Sequence of chain 1.A:
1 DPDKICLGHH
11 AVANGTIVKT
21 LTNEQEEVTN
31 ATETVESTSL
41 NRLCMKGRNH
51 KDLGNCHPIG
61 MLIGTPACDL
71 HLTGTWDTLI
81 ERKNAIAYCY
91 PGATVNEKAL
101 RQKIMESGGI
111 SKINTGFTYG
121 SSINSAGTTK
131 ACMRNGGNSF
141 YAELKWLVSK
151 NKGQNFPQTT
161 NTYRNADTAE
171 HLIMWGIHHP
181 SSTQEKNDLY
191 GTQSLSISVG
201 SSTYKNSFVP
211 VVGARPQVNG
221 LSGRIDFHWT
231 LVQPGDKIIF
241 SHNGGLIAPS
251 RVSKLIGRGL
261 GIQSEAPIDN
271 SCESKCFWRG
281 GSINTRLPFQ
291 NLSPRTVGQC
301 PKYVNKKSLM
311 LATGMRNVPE

A protein and the small-molecule ligand that binds it are described below.
Small molecule (SMILES): CC(=O)N[C@@H]1[C@@H](O)[C@H](O)[C@@H](CO)O[C@H]1O

Binding-site contacts:
Ligand atom O7 contacts residue ASN30 of chain 1.A at 3.2 Å (h-bond).
Ligand atom C2 contacts residue ASN30 of chain 1.A at 2.5 Å.
Ligand atom C5 contacts residue ASN30 of chain 1.A at 3.7 Å.
Ligand atom N2 contacts residue ASN30 of chain 1.A at 2.9 Å (h-bond).
Ligand atom C8 contacts residue VAL12 of chain 1.A at 4.2 Å (hydrophobic).
Ligand atom C1 contacts residue ASN30 of chain 1.A at 1.4 Å.
Ligand atom C8 contacts residue THR29 of chain 1.A at 4.3 Å.
Ligand atom C3 contacts residue ASN30 of chain 1.A at 3.8 Å.
Ligand atom C8 contacts residue ASN30 of chain 1.A at 4.4 Å.
Ligand atom C4 contacts residue ASN30 of chain 1.A at 4.3 Å.
Ligand atom O5 contacts residue ASN30 of chain 1.A at 2.4 Å (h-bond).
Ligand atom C7 contacts residue ASN30 of chain 1.A at 3.2 Å.